Binding-site contacts:
Ligand atom O5 contacts residue TYR122 of chain 1.E at 3.0 Å (h-bond).
Ligand atom C6 contacts residue TYR78 of chain 1.E at 3.8 Å (hydrophobic).
Ligand atom O6 contacts residue GLY121 of chain 1.E at 3.6 Å.
Ligand atom C3 contacts residue TYR78 of chain 1.E at 3.8 Å (hydrophobic).
Ligand atom C4 contacts residue GLY1 of chain 1.E at 4.0 Å.
Ligand atom C6 contacts residue VAL80 of chain 1.E at 4.2 Å (hydrophobic).
Ligand atom O1 contacts residue TYR78 of chain 1.E at 3.8 Å.
Ligand atom O6 contacts residue ASP125 of chain 1.E at 3.0 Å (salt-bridge).
Ligand atom C5 contacts residue TYR122 of chain 1.E at 4.0 Å (hydrophobic).
Ligand atom C5 contacts residue TYR78 of chain 1.E at 3.8 Å (hydrophobic).
Ligand atom C4 contacts residue TYR78 of chain 1.E at 3.9 Å (hydrophobic).
Ligand atom O6 contacts residue TRP123 of chain 1.E at 2.8 Å (h-bond).
Ligand atom C6 contacts residue TYR122 of chain 1.E at 3.9 Å (hydrophobic).
Ligand atom O4 contacts residue GLY121 of chain 1.E at 3.4 Å.
Ligand atom C3 contacts residue GLY1 of chain 1.E at 3.9 Å.
Ligand atom C5 contacts residue ASP125 of chain 1.E at 4.0 Å.
Ligand atom C2 contacts residue GLY121 of chain 1.E at 4.3 Å.
Ligand atom O6 contacts residue TYR122 of chain 1.E at 2.8 Å (h-bond).
Ligand atom C2 contacts residue PHE47 of chain 1.E at 4.3 Å (hydrophobic).
Ligand atom O4 contacts residue TYR122 of chain 1.E at 4.3 Å.
Ligand atom O5 contacts residue GLY121 of chain 1.E at 3.8 Å.
Ligand atom C2 contacts residue GLY1 of chain 1.E at 4.2 Å.
Ligand atom O1 contacts residue TYR122 of chain 1.E at 4.1 Å.
Ligand atom C7 contacts residue TYR122 of chain 1.E at 3.4 Å (hydrophobic).
Ligand atom O4 contacts residue GLY1 of chain 1.E at 3.1 Å (h-bond).
Ligand atom C7 contacts residue TYR78 of chain 1.E at 3.9 Å (hydrophobic).
Ligand atom O6 contacts residue VAL80 of chain 1.E at 4.4 Å.
Ligand atom C1 contacts residue GLY121 of chain 1.E at 4.3 Å.
Ligand atom C1 contacts residue TYR122 of chain 1.E at 3.8 Å (hydrophobic).
Ligand atom C4 contacts residue GLY121 of chain 1.E at 4.4 Å.
Ligand atom C6 contacts residue ASP125 of chain 1.E at 3.4 Å.
Ligand atom O4 contacts residue ASP125 of chain 1.E at 2.9 Å (salt-bridge).
Ligand atom C5 contacts residue GLY121 of chain 1.E at 4.5 Å.
Ligand atom C6 contacts residue TRP123 of chain 1.E at 3.7 Å (hydrophobic).
Ligand atom C4 contacts residue ASP125 of chain 1.E at 3.6 Å.
Ligand atom O3 contacts residue GLY1 of chain 1.E at 2.8 Å (h-bond).
Ligand atom O2 contacts residue PHE47 of chain 1.E at 4.4 Å.

Sequence of chain 1.E:
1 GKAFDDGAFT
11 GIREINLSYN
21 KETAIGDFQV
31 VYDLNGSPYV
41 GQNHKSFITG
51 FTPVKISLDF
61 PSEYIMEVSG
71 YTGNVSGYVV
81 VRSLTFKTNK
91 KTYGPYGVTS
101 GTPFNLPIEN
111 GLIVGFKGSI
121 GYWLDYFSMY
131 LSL

The small molecule below binds the protein below.
Small molecule (SMILES): CO[C@H]1O[C@H](CO)[C@H](O)[C@H](O)[C@H]1O